Sequence of chain 1.C:
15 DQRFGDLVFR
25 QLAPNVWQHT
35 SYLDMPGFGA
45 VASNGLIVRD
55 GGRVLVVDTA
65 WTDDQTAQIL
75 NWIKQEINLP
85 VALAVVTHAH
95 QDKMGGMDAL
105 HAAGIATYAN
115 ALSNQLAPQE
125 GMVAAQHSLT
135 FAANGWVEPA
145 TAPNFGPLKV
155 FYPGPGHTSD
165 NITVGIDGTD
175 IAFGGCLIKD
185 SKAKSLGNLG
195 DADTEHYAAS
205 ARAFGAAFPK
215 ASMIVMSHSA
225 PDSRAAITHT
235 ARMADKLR

Binding-site contacts:
Ligand atom O32 contacts residue ZN1 of chain 1.R at 2.9 Å.
Ligand atom O32 contacts residue CYS180 of chain 1.C at 3.6 Å.
Ligand atom O32 contacts residue LYS183 of chain 1.C at 2.8 Å (salt-bridge).
Ligand atom C7 contacts residue HIS161 of chain 1.C at 3.6 Å.
Ligand atom O32 contacts residue HIS222 of chain 1.C at 3.0 Å (h-bond).
Ligand atom O71 contacts residue HIS94 of chain 1.C at 3.0 Å (h-bond).
Ligand atom O72 contacts residue HIS161 of chain 1.C at 3.3 Å (h-bond).
Ligand atom C2 contacts residue HIS222 of chain 1.C at 3.7 Å.
Ligand atom O31 contacts residue ASN192 of chain 1.C at 2.9 Å (h-bond).
Ligand atom C31 contacts residue HIS222 of chain 1.C at 3.3 Å.
Ligand atom C7 contacts residue HIS94 of chain 1.C at 3.3 Å.
Ligand atom O71 contacts residue ZN1 of chain 1.Q at 2.8 Å.
Ligand atom N4 contacts residue ASP96 of chain 1.C at 3.2 Å (salt-bridge).
Ligand atom N4 contacts residue ZN1 of chain 1.R at 1.9 Å.
Ligand atom O32 contacts residue HIS161 of chain 1.C at 3.7 Å.
Ligand atom N4 contacts residue HIS222 of chain 1.C at 2.9 Å (h-bond).
Ligand atom O31 contacts residue GLY191 of chain 1.C at 3.4 Å.
Ligand atom C5 contacts residue ASP96 of chain 1.C at 3.3 Å.
Ligand atom C7 contacts residue ZN1 of chain 1.Q at 2.6 Å.
Ligand atom O71 contacts residue ASN192 of chain 1.C at 2.6 Å (h-bond).
Ligand atom C25 contacts residue GLY191 of chain 1.C at 3.7 Å.
Ligand atom C31 contacts residue ZN1 of chain 1.R at 3.3 Å.
Ligand atom O62 contacts residue ASP96 of chain 1.C at 2.9 Å (salt-bridge).
Ligand atom C3 contacts residue HIS222 of chain 1.C at 3.0 Å.
Ligand atom O72 contacts residue ASP96 of chain 1.C at 3.2 Å (salt-bridge).
Ligand atom C7 contacts residue ZN1 of chain 1.R at 3.7 Å.
Ligand atom O62 contacts residue GLN95 of chain 1.C at 3.7 Å.
Ligand atom C62 contacts residue TRP65 of chain 1.C at 3.6 Å (hydrophobic).
Ligand atom C31 contacts residue LYS183 of chain 1.C at 3.6 Å.
Ligand atom O71 contacts residue HIS161 of chain 1.C at 3.2 Å (h-bond).
Ligand atom O72 contacts residue ZN1 of chain 1.R at 3.1 Å.
Ligand atom O72 contacts residue ZN1 of chain 1.Q at 1.9 Å.
Ligand atom N26 contacts residue SER189 of chain 1.C at 3.1 Å (h-bond).
Ligand atom O31 contacts residue LYS183 of chain 1.C at 3.6 Å (salt-bridge).
Ligand atom O62 contacts residue HIS94 of chain 1.C at 3.6 Å.
Ligand atom C3 contacts residue ZN1 of chain 1.R at 2.8 Å.
Ligand atom C7 contacts residue ASN192 of chain 1.C at 3.7 Å.
Ligand atom C5 contacts residue ZN1 of chain 1.R at 2.9 Å.
Ligand atom O72 contacts residue HIS92 of chain 1.C at 3.6 Å (h-bond).
Ligand atom O72 contacts residue HIS94 of chain 1.C at 3.1 Å (h-bond).

A small-molecule ligand and the protein it binds are described below.
Small molecule (SMILES): [H]/N=C/NCCSC1=C(C(=O)O)N[C@@H]([C@H](C(=O)O)[C@@H](C)O)C1